This small molecule binds to this protein.
Small molecule (SMILES): CC(=O)N[C@@H]1[C@@H](O)[C@H](O)[C@@H](CO)O[C@H]1O

Binding-site contacts:
Ligand atom N2 contacts residue TYR90 of chain 7.E at 4.2 Å.
Ligand atom C3 contacts residue ASN118 of chain 7.E at 3.8 Å.
Ligand atom O6 contacts residue THR120 of chain 7.E at 3.5 Å (h-bond).
Ligand atom C8 contacts residue ASP67 of chain 7.E at 4.0 Å.
Ligand atom O6 contacts residue ASN118 of chain 7.E at 4.1 Å.
Ligand atom C6 contacts residue THR120 of chain 7.E at 4.0 Å.
Ligand atom C7 contacts residue ASP67 of chain 7.E at 4.3 Å.
Ligand atom O6 contacts residue PHE119 of chain 7.E at 3.2 Å (h-bond).
Ligand atom C8 contacts residue ASN118 of chain 7.E at 4.3 Å.
Ligand atom C2 contacts residue ASN118 of chain 7.E at 2.5 Å.
Ligand atom N2 contacts residue ASN118 of chain 7.E at 2.9 Å (h-bond).
Ligand atom C1 contacts residue SER66 of chain 7.E at 4.4 Å.
Ligand atom C1 contacts residue ASN118 of chain 7.E at 1.4 Å.
Ligand atom C5 contacts residue THR120 of chain 7.E at 4.5 Å.
Ligand atom O7 contacts residue SER66 of chain 7.E at 3.6 Å.
Ligand atom C4 contacts residue ASN118 of chain 7.E at 4.2 Å.
Ligand atom O5 contacts residue THR120 of chain 7.E at 3.7 Å.
Ligand atom C7 contacts residue TYR90 of chain 7.E at 4.2 Å (hydrophobic).
Ligand atom O5 contacts residue SER66 of chain 7.E at 4.3 Å.
Ligand atom C7 contacts residue ASN118 of chain 7.E at 3.3 Å.
Ligand atom C8 contacts residue TYR90 of chain 7.E at 3.6 Å (hydrophobic).
Ligand atom C5 contacts residue ASN118 of chain 7.E at 3.6 Å.
Ligand atom O7 contacts residue ASN118 of chain 7.E at 3.4 Å (h-bond).
Ligand atom O5 contacts residue ASN118 of chain 7.E at 2.4 Å (h-bond).
Ligand atom O7 contacts residue ASP67 of chain 7.E at 4.3 Å.
Ligand atom O6 contacts residue THR89 of chain 7.E at 3.8 Å.

Sequence of chain 7.E:
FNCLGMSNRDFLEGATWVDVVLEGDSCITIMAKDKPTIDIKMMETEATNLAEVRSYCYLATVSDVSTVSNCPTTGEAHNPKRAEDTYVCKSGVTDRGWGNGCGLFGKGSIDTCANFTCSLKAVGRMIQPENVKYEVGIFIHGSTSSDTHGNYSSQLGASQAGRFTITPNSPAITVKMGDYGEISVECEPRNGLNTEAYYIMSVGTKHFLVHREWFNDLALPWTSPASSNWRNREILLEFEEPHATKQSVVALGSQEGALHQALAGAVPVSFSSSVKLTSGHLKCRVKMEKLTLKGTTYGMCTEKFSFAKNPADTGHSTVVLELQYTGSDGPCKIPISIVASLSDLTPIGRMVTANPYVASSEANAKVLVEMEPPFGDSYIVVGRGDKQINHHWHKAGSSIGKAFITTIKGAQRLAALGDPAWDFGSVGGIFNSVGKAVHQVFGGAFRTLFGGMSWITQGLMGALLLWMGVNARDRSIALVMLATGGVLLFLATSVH